Binding-site contacts:
Ligand atom C8 contacts residue ASN199 of chain 1.C at 3.6 Å.
Ligand atom C8 contacts residue ILE196 of chain 1.C at 3.9 Å (hydrophobic).
Ligand atom C1 contacts residue THR200 of chain 1.C at 4.4 Å.
Ligand atom C1 contacts residue ARG194 of chain 1.C at 3.8 Å.
Ligand atom C7 contacts residue THR200 of chain 1.C at 3.8 Å.
Ligand atom C8 contacts residue THR200 of chain 1.C at 3.2 Å.
Ligand atom N2 contacts residue ASN199 of chain 1.C at 2.8 Å (h-bond).
Ligand atom O6 contacts residue ARG194 of chain 1.C at 4.2 Å.
Ligand atom O7 contacts residue ARG310 of chain 1.A at 4.5 Å.
Ligand atom C8 contacts residue VAL176 of chain 1.C at 4.4 Å (hydrophobic).
Ligand atom O7 contacts residue ASN199 of chain 1.C at 3.7 Å.
Ligand atom C2 contacts residue ASN199 of chain 1.C at 2.5 Å.
Ligand atom C5 contacts residue ASN199 of chain 1.C at 3.7 Å.
Ligand atom O5 contacts residue ASN199 of chain 1.C at 2.4 Å (h-bond).
Ligand atom N2 contacts residue THR200 of chain 1.C at 3.3 Å (h-bond).
Ligand atom C6 contacts residue ARG194 of chain 1.C at 4.0 Å.
Ligand atom C1 contacts residue ASN199 of chain 1.C at 1.5 Å.
Ligand atom C5 contacts residue ARG194 of chain 1.C at 4.2 Å.
Ligand atom C4 contacts residue ASN199 of chain 1.C at 4.2 Å.
Ligand atom C3 contacts residue ASN199 of chain 1.C at 3.7 Å.
Ligand atom O5 contacts residue ARG194 of chain 1.C at 3.0 Å (salt-bridge).
Ligand atom C7 contacts residue ASN199 of chain 1.C at 3.4 Å.
Ligand atom C2 contacts residue THR200 of chain 1.C at 4.5 Å.

Sequence of chain 1.A:
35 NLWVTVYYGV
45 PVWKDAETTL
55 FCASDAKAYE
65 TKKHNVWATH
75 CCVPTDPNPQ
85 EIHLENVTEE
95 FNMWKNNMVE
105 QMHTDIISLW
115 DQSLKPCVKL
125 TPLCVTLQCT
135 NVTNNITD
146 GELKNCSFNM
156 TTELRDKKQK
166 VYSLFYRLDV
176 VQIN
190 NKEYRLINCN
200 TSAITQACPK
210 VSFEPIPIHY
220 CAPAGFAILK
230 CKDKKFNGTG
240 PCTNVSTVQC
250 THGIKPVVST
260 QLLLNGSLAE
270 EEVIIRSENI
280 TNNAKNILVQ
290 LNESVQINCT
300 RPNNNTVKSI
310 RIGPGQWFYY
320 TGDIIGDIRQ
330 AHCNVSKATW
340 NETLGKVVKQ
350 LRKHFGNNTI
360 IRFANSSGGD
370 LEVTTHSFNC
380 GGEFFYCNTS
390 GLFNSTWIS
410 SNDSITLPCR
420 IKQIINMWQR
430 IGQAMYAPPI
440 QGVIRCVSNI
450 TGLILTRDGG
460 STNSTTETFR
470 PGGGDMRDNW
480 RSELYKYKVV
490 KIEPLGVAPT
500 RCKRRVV

This protein binds this small molecule.
Small molecule (SMILES): CC(=O)N[C@H]1[C@H](O[C@H]2[C@H](O)[C@@H](NC(C)=O)CO[C@@H]2CO)O[C@H](CO)[C@@H](O)[C@@H]1O

Sequence of chain 1.C:
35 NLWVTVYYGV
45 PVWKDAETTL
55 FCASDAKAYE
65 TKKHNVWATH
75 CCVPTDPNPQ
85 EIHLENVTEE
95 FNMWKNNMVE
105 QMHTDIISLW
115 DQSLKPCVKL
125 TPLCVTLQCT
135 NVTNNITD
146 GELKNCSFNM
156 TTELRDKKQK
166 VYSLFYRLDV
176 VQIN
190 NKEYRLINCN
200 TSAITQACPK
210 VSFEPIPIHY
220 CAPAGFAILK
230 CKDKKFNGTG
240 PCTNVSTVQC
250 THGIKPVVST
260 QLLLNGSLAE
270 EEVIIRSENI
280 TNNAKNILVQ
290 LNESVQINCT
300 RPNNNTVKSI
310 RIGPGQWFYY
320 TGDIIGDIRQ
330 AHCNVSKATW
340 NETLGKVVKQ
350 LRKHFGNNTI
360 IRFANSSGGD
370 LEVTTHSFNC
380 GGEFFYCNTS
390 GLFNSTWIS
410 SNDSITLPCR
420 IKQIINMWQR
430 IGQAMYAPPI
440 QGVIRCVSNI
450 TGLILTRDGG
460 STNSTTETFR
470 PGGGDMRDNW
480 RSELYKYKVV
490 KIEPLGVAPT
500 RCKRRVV